The protein below binds the small molecule below.
Small molecule (SMILES): CC(C)CCC[C@@H](C)[C@H]1CC[C@H]2[C@@H]3CC=C4C[C@@H](OC(=O)CCC(=O)O)CC[C@]4(C)[C@H]3CC[C@]12C

Sequence of chain 1.D:
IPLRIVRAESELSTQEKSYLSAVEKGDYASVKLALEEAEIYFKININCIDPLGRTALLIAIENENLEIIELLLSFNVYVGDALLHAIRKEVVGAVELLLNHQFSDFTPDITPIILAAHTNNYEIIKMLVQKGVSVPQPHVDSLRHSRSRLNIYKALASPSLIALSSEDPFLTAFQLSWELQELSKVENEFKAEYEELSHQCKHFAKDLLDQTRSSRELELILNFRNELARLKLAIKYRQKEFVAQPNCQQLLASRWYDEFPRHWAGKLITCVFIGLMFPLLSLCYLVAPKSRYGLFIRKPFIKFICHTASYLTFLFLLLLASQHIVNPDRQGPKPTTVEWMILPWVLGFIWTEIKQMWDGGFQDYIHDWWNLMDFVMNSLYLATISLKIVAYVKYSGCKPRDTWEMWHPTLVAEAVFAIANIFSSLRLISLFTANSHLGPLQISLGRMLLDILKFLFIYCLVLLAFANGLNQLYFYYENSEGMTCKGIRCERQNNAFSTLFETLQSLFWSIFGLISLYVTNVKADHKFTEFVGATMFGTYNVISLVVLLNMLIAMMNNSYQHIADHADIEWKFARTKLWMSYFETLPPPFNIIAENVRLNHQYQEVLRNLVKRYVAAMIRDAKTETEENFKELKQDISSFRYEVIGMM

Sequence of chain 1.C:
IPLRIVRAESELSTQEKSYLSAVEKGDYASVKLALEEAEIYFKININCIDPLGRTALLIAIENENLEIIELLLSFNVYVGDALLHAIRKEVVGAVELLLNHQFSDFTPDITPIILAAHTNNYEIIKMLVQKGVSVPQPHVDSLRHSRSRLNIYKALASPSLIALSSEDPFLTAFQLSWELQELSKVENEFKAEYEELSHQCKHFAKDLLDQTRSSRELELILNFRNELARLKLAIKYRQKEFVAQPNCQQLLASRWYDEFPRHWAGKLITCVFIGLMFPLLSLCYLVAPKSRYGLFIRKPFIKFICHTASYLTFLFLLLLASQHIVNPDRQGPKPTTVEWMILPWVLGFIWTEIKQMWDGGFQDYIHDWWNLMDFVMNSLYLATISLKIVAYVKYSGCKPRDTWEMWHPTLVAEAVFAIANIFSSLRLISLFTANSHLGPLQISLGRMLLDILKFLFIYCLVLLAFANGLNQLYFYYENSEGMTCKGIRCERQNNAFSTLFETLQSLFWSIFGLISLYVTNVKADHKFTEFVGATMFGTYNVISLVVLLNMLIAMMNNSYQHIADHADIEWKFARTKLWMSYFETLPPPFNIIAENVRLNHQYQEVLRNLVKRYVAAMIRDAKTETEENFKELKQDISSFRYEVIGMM

Binding-site contacts:
Ligand atom CAQ contacts residue LEU492 of chain 1.D at 4.3 Å (hydrophobic).
Ligand atom CAJ contacts residue LEU528 of chain 1.C at 4.3 Å (hydrophobic).
Ligand atom CAX contacts residue ALA498 of chain 1.D at 4.3 Å (hydrophobic).
Ligand atom OAW contacts residue ALA498 of chain 1.D at 4.2 Å.
Ligand atom CAN contacts residue LEU528 of chain 1.C at 3.7 Å (hydrophobic).
Ligand atom OAG contacts residue ALA498 of chain 1.D at 4.2 Å.
Ligand atom CAM contacts residue ALA498 of chain 1.D at 3.3 Å (hydrophobic).
Ligand atom CAQ contacts residue PHE496 of chain 1.D at 3.6 Å (hydrophobic).
Ligand atom CAN contacts residue LEU525 of chain 1.C at 4.5 Å (hydrophobic).
Ligand atom CAP contacts residue LEU525 of chain 1.C at 3.9 Å (hydrophobic).
Ligand atom CAE contacts residue LEU374 of chain 1.D at 3.9 Å (hydrophobic).
Ligand atom CAA contacts residue LEU528 of chain 1.C at 3.8 Å (hydrophobic).
Ligand atom CAB contacts residue CYS524 of chain 1.C at 3.9 Å (hydrophobic).
Ligand atom OAF contacts residue TYR315 of chain 1.D at 3.5 Å (h-bond).
Ligand atom CAD contacts residue THR370 of chain 1.D at 3.7 Å.
Ligand atom CAD contacts residue PHE366 of chain 1.D at 4.3 Å (hydrophobic).
Ligand atom CAV contacts residue ASN499 of chain 1.D at 4.3 Å.
Ligand atom CAE contacts residue LEU492 of chain 1.D at 4.4 Å (hydrophobic).
Ligand atom OAF contacts residue ARG639 of chain 1.D at 4.0 Å.
Ligand atom CAY contacts residue ASN499 of chain 1.D at 4.4 Å.
Ligand atom OAH contacts residue TYR315 of chain 1.D at 2.4 Å (h-bond).
Ligand atom CAL contacts residue TYR315 of chain 1.D at 4.3 Å (hydrophobic).
Ligand atom CBG contacts residue PHE496 of chain 1.D at 4.2 Å (hydrophobic).
Ligand atom CBA contacts residue LEU528 of chain 1.C at 4.1 Å (hydrophobic).
Ligand atom CAZ contacts residue LEU495 of chain 1.D at 4.4 Å (hydrophobic).
Ligand atom CAP contacts residue PHE496 of chain 1.D at 4.4 Å (hydrophobic).
Ligand atom OAG contacts residue ASN499 of chain 1.D at 4.0 Å.
Ligand atom CAB contacts residue LEU528 of chain 1.C at 4.3 Å (hydrophobic).
Ligand atom CAL contacts residue ALA498 of chain 1.D at 4.2 Å (hydrophobic).
Ligand atom CAV contacts residue ALA498 of chain 1.D at 3.8 Å (hydrophobic).
Ligand atom CAO contacts residue LEU492 of chain 1.D at 4.3 Å (hydrophobic).
Ligand atom CAI contacts residue PHE496 of chain 1.D at 4.3 Å (hydrophobic).
Ligand atom CAK contacts residue LEU495 of chain 1.D at 3.9 Å (hydrophobic).
Ligand atom CAY contacts residue ALA498 of chain 1.D at 3.7 Å (hydrophobic).
Ligand atom CAI contacts residue LEU495 of chain 1.D at 3.4 Å (hydrophobic).
Ligand atom CAV contacts residue PHE366 of chain 1.D at 4.3 Å (hydrophobic).
Ligand atom CAP contacts residue LEU492 of chain 1.D at 4.0 Å (hydrophobic).
Ligand atom OAF contacts residue ALA498 of chain 1.D at 4.3 Å.
Ligand atom CAX contacts residue TYR315 of chain 1.D at 3.1 Å (hydrophobic).
Ligand atom CAK contacts residue PHE496 of chain 1.D at 3.6 Å (hydrophobic).